Binding-site contacts:
Ligand atom O31 contacts residue GLN22 of chain 1.J at 3.0 Å (h-bond).
Ligand atom N06 contacts residue GLY47 of chain 1.J at 2.8 Å (h-bond).
Ligand atom C24 contacts residue ASP124 of chain 1.K at 3.7 Å.
Ligand atom C16 contacts residue ALA49 of chain 1.J at 3.7 Å (hydrophobic).
Ligand atom C24 contacts residue SER27 of chain 1.J at 3.7 Å.
Ligand atom O01 contacts residue THR48 of chain 1.J at 3.4 Å.
Ligand atom O18 contacts residue THR21 of chain 1.J at 3.1 Å (h-bond).
Ligand atom O31 contacts residue SER27 of chain 1.J at 2.6 Å (h-bond).
Ligand atom C07 contacts residue THR1 of chain 1.J at 3.2 Å.
Ligand atom O26 contacts residue GLN22 of chain 1.J at 3.4 Å (h-bond).
Ligand atom C22 contacts residue THR21 of chain 1.J at 3.5 Å.
Ligand atom C15 contacts residue SER20 of chain 1.J at 3.7 Å.
Ligand atom N35 contacts residue ASP124 of chain 1.K at 3.6 Å.
Ligand atom C02 contacts residue THR21 of chain 1.J at 3.4 Å.
Ligand atom O26 contacts residue ASP124 of chain 1.K at 3.5 Å.
Ligand atom O36 contacts residue ALA125 of chain 1.K at 3.8 Å.
Ligand atom C10 contacts residue ILE45 of chain 1.J at 3.4 Å (hydrophobic).
Ligand atom C14 contacts residue ALA49 of chain 1.J at 3.6 Å (hydrophobic).
Ligand atom C38 contacts residue LEU98 of chain 1.J at 3.6 Å (hydrophobic).
Ligand atom N25 contacts residue ASP124 of chain 1.K at 2.9 Å (salt-bridge).
Ligand atom C10 contacts residue LYS33 of chain 1.J at 3.7 Å.
Ligand atom N06 contacts residue THR1 of chain 1.J at 3.7 Å.
Ligand atom C04 contacts residue GLY47 of chain 1.J at 3.4 Å.
Ligand atom C15 contacts residue VAL31 of chain 1.J at 3.6 Å (hydrophobic).
Ligand atom C05 contacts residue GLY47 of chain 1.J at 3.5 Å.
Ligand atom C10 contacts residue ALA52 of chain 1.J at 3.6 Å (hydrophobic).
Ligand atom N32 contacts residue ASP124 of chain 1.K at 3.3 Å (salt-bridge).
Ligand atom O18 contacts residue SER20 of chain 1.J at 3.4 Å.
Ligand atom N03 contacts residue THR21 of chain 1.J at 2.8 Å (h-bond).
Ligand atom C30 contacts residue TRP129 of chain 1.K at 3.6 Å (hydrophobic).
Ligand atom O01 contacts residue ALA49 of chain 1.J at 3.0 Å (h-bond).
Ligand atom C28 contacts residue SER122 of chain 1.K at 3.2 Å.
Ligand atom C04 contacts residue THR21 of chain 1.J at 3.8 Å.
Ligand atom C09 contacts residue LYS33 of chain 1.J at 3.7 Å.
Ligand atom C15 contacts residue ALA49 of chain 1.J at 3.5 Å (hydrophobic).
Ligand atom C28 contacts residue PHE123 of chain 1.K at 3.8 Å (hydrophobic).
Ligand atom C19 contacts residue THR21 of chain 1.J at 3.6 Å.
Ligand atom C09 contacts residue ILE45 of chain 1.J at 3.5 Å (hydrophobic).
Ligand atom C30 contacts residue ASN130 of chain 1.K at 3.7 Å.
Ligand atom C24 contacts residue GLN22 of chain 1.J at 3.8 Å.

Sequence of chain 1.J:
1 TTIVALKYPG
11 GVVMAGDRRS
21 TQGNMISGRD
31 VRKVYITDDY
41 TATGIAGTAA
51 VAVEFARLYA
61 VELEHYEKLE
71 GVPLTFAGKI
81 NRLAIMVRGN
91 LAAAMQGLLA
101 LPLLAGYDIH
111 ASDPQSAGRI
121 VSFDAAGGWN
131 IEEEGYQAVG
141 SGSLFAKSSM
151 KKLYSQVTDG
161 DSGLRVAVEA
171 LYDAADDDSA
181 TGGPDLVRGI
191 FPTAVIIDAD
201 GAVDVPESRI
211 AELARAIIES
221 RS

Sequence of chain 1.K:
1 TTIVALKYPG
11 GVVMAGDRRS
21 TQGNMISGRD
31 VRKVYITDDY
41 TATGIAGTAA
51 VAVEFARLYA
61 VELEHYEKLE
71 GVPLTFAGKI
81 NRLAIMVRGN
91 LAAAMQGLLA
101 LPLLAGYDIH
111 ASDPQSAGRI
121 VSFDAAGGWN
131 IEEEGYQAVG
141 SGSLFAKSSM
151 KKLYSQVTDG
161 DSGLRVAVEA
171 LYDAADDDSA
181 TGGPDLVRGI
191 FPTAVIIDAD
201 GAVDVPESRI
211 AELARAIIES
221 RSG

This protein binds this small molecule.
Small molecule (SMILES): COC[C@H](NC(=O)[C@H](CC(=O)NOC(C)(C)C)NC(=O)c1cc(C)on1)C(=O)NCc1cccc2ccccc12